Binding-site contacts:
Ligand atom N2 contacts residue ASN279 of chain 1.C at 2.9 Å (h-bond).
Ligand atom O7 contacts residue ASN279 of chain 1.C at 4.0 Å.
Ligand atom C4 contacts residue ASN279 of chain 1.C at 4.2 Å.
Ligand atom C7 contacts residue ASN279 of chain 1.C at 3.6 Å.
Ligand atom O5 contacts residue GLU278 of chain 1.C at 3.7 Å.
Ligand atom C5 contacts residue ASN279 of chain 1.C at 3.7 Å.
Ligand atom N2 contacts residue ASN277 of chain 1.C at 4.1 Å.
Ligand atom C1 contacts residue GLU278 of chain 1.C at 3.4 Å.
Ligand atom C8 contacts residue ASN277 of chain 1.C at 3.9 Å.
Ligand atom C7 contacts residue ASN277 of chain 1.C at 4.2 Å.
Ligand atom C1 contacts residue ASN279 of chain 1.C at 1.4 Å.
Ligand atom C5 contacts residue GLU278 of chain 1.C at 3.9 Å.
Ligand atom O5 contacts residue ASN279 of chain 1.C at 2.4 Å (h-bond).
Ligand atom C3 contacts residue ASN279 of chain 1.C at 3.8 Å.
Ligand atom C2 contacts residue ASN279 of chain 1.C at 2.5 Å.

A small-molecule ligand and the protein it binds are described below.
Small molecule (SMILES): CC(=O)N[C@@H]1[C@@H](O)[C@H](O)[C@@H](CO)O[C@H]1O

Sequence of chain 1.C:
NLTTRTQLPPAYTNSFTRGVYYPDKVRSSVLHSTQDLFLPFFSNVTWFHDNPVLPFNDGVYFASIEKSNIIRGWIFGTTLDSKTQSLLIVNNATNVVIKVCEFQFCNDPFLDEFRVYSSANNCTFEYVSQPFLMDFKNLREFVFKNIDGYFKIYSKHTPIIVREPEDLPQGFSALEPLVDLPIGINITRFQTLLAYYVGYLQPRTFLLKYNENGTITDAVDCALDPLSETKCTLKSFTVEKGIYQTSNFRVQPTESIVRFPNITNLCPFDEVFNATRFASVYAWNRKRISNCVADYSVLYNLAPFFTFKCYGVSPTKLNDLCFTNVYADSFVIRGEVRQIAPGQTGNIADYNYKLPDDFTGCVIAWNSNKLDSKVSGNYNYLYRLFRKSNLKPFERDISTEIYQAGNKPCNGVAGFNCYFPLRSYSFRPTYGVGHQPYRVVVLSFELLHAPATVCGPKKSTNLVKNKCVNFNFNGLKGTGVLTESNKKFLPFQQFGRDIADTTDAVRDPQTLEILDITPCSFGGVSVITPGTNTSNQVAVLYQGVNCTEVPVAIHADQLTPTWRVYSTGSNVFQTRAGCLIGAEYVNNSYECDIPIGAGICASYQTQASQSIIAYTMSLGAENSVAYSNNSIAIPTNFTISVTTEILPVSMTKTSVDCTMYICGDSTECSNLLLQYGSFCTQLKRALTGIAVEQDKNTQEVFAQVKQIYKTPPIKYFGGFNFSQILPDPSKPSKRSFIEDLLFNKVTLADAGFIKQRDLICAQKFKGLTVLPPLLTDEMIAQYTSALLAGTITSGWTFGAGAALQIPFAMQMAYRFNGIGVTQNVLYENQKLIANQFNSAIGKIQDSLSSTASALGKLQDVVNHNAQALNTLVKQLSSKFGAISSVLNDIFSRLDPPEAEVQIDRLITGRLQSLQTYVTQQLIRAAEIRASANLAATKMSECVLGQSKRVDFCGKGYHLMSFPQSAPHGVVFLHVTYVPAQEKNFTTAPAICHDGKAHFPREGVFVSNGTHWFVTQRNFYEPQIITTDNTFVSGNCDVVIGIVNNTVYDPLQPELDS